Binding-site contacts:
Ligand atom C7 contacts residue ASN291 of chain 1.A at 3.4 Å.
Ligand atom C1 contacts residue ASN291 of chain 1.A at 1.5 Å.
Ligand atom C3 contacts residue ASN291 of chain 1.A at 3.8 Å.
Ligand atom O6 contacts residue LYS292 of chain 1.A at 4.0 Å.
Ligand atom O7 contacts residue ASN291 of chain 1.A at 3.5 Å (h-bond).
Ligand atom N2 contacts residue ASN291 of chain 1.A at 2.9 Å (h-bond).
Ligand atom O5 contacts residue ASN291 of chain 1.A at 2.4 Å (h-bond).
Ligand atom C8 contacts residue ASN291 of chain 1.A at 4.5 Å.
Ligand atom C4 contacts residue ASN291 of chain 1.A at 4.3 Å.
Ligand atom C5 contacts residue ASN291 of chain 1.A at 3.7 Å.
Ligand atom C2 contacts residue ASN291 of chain 1.A at 2.5 Å.

Sequence of chain 1.A:
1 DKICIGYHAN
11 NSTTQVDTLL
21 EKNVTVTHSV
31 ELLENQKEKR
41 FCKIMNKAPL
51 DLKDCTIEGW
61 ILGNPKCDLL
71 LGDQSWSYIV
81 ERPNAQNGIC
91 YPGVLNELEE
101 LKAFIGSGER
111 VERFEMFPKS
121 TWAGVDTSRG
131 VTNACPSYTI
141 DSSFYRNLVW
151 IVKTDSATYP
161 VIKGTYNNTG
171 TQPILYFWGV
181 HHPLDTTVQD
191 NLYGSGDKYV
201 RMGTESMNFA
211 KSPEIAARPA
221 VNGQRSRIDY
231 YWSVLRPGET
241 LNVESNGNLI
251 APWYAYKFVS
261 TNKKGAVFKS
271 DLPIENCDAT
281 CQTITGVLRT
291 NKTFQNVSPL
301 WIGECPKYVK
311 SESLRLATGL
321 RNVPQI

A protein and the small-molecule ligand that binds it are described below.
Small molecule (SMILES): CC(=O)N[C@@H]1[C@@H](O)[C@H](O)[C@@H](CO)O[C@H]1O